Sequence of chain 1.C:
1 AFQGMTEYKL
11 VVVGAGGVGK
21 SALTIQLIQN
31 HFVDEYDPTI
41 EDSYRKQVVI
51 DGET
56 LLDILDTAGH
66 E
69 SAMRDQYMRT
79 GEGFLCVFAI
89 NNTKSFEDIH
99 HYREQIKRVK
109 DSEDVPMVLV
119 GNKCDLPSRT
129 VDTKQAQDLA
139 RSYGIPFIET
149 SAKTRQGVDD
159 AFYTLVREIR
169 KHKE

Binding-site contacts:
Ligand atom O6 contacts residue ASP123 of chain 1.C at 3.5 Å (salt-bridge).
Ligand atom O1A contacts residue ALA22 of chain 1.C at 2.8 Å (h-bond).
Ligand atom O2' contacts residue VAL33 of chain 1.C at 2.6 Å (h-bond).
Ligand atom O2B contacts residue GLY19 of chain 1.C at 3.0 Å (h-bond).
Ligand atom O2B contacts residue GLY17 of chain 1.C at 3.5 Å (h-bond).
Ligand atom O6 contacts residue LYS121 of chain 1.C at 3.3 Å.
Ligand atom C6 contacts residue ASP123 of chain 1.C at 3.6 Å.
Ligand atom N2 contacts residue ASP123 of chain 1.C at 2.9 Å (salt-bridge).
Ligand atom O1A contacts residue SER21 of chain 1.C at 3.4 Å (h-bond).
Ligand atom O6 contacts residue ASN120 of chain 1.C at 3.2 Å (h-bond).
Ligand atom C3' contacts residue GLU35 of chain 1.C at 3.5 Å.
Ligand atom O2' contacts residue ASP34 of chain 1.C at 3.1 Å (salt-bridge).
Ligand atom O2G contacts residue GLY64 of chain 1.C at 2.9 Å (h-bond).
Ligand atom O1B contacts residue MG1 of chain 1.M at 2.0 Å.
Ligand atom N3B contacts residue GLY17 of chain 1.C at 3.0 Å (h-bond).
Ligand atom PB contacts residue MG1 of chain 1.M at 3.2 Å.
Ligand atom O6 contacts residue ALA150 of chain 1.C at 2.9 Å (h-bond).
Ligand atom O3A contacts residue GLY19 of chain 1.C at 3.2 Å (h-bond).
Ligand atom N2 contacts residue LEU124 of chain 1.C at 3.5 Å.
Ligand atom O1B contacts residue SER21 of chain 1.C at 3.0 Å (h-bond).
Ligand atom O1A contacts residue GLY19 of chain 1.C at 3.4 Å.
Ligand atom O3G contacts residue TYR36 of chain 1.C at 3.4 Å.
Ligand atom O1G contacts residue MG1 of chain 1.M at 2.0 Å.
Ligand atom O2B contacts residue LYS20 of chain 1.C at 2.9 Å (salt-bridge).
Ligand atom O1G contacts residue THR39 of chain 1.C at 2.9 Å (h-bond).
Ligand atom O6 contacts residue SER149 of chain 1.C at 3.4 Å.
Ligand atom O3' contacts residue ASP34 of chain 1.C at 2.7 Å (salt-bridge).
Ligand atom O3G contacts residue THR39 of chain 1.C at 3.5 Å (h-bond).
Ligand atom PB contacts residue LYS20 of chain 1.C at 3.6 Å.
Ligand atom O4' contacts residue LYS121 of chain 1.C at 3.2 Å (salt-bridge).
Ligand atom O2G contacts residue LYS20 of chain 1.C at 2.6 Å (salt-bridge).
Ligand atom N3B contacts residue TYR36 of chain 1.C at 3.6 Å.
Ligand atom O3G contacts residue PRO38 of chain 1.C at 3.1 Å.
Ligand atom O2B contacts residue VAL18 of chain 1.C at 3.2 Å (h-bond).
Ligand atom C2' contacts residue VAL33 of chain 1.C at 3.5 Å (hydrophobic).
Ligand atom N1 contacts residue ASP123 of chain 1.C at 2.8 Å (salt-bridge).
Ligand atom N3B contacts residue MG1 of chain 1.M at 3.4 Å.
Ligand atom O2' contacts residue PHE32 of chain 1.C at 3.4 Å.
Ligand atom PG contacts residue MG1 of chain 1.M at 3.2 Å.
Ligand atom N7 contacts residue ASN120 of chain 1.C at 3.0 Å (h-bond).

This protein binds this small molecule.
Small molecule (SMILES): Nc1nc2c(ncn2[C@@H]2O[C@H](CO[P](=O)(O)O[P](=O)(O)NP(=O)(O)O)[C@@H](O)[C@H]2O)c(=O)[nH]1